Sequence of chain 27.C:
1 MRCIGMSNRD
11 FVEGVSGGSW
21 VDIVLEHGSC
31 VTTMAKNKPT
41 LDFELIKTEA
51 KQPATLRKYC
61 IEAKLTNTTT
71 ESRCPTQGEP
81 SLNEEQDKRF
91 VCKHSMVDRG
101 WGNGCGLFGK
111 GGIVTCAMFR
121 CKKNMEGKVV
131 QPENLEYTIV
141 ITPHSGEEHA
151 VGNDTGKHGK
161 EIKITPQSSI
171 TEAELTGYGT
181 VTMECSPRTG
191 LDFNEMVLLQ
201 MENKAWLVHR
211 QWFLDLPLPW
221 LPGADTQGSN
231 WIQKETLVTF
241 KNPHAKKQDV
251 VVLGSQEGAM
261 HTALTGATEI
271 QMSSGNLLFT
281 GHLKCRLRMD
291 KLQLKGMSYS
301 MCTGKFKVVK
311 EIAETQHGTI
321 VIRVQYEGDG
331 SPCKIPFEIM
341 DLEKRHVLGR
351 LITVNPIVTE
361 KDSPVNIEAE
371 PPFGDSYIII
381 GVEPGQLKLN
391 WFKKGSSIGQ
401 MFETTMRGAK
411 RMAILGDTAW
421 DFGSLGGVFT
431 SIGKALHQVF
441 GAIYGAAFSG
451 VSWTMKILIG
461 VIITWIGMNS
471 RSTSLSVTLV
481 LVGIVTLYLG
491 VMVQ

Binding-site contacts:
Ligand atom C8 contacts residue HIS149 of chain 27.C at 3.7 Å.
Ligand atom C1 contacts residue THR155 of chain 27.C at 3.8 Å.
Ligand atom O6 contacts residue LYS157 of chain 27.C at 3.2 Å (salt-bridge).
Ligand atom C1 contacts residue HIS158 of chain 27.C at 4.1 Å.
Ligand atom C2 contacts residue ASN153 of chain 27.C at 2.5 Å.
Ligand atom N2 contacts residue ASN153 of chain 27.C at 2.9 Å (h-bond).
Ligand atom O7 contacts residue TRP101 of chain 27.A at 3.8 Å.
Ligand atom C7 contacts residue GLY102 of chain 27.A at 4.1 Å.
Ligand atom O5 contacts residue HIS149 of chain 27.C at 3.5 Å.
Ligand atom C5 contacts residue ASN153 of chain 27.C at 3.7 Å.
Ligand atom N2 contacts residue HIS149 of chain 27.C at 4.2 Å.
Ligand atom O7 contacts residue GLY102 of chain 27.A at 3.0 Å (h-bond).
Ligand atom C5 contacts residue HIS149 of chain 27.C at 4.2 Å.
Ligand atom C7 contacts residue HIS149 of chain 27.C at 4.3 Å.
Ligand atom C4 contacts residue HIS149 of chain 27.C at 4.0 Å.
Ligand atom C4 contacts residue ASN153 of chain 27.C at 4.2 Å.
Ligand atom C3 contacts residue ASN153 of chain 27.C at 3.8 Å.
Ligand atom O3 contacts residue HIS149 of chain 27.C at 4.0 Å.
Ligand atom C6 contacts residue LYS157 of chain 27.C at 3.6 Å.
Ligand atom O5 contacts residue THR155 of chain 27.C at 4.5 Å.
Ligand atom O7 contacts residue ASN153 of chain 27.C at 4.5 Å.
Ligand atom C8 contacts residue ASN153 of chain 27.C at 4.0 Å.
Ligand atom C6 contacts residue HIS158 of chain 27.C at 3.7 Å.
Ligand atom C1 contacts residue ASN153 of chain 27.C at 1.4 Å.
Ligand atom O4 contacts residue LYS157 of chain 27.C at 4.5 Å.
Ligand atom O5 contacts residue ASN153 of chain 27.C at 2.4 Å (h-bond).
Ligand atom C3 contacts residue HIS149 of chain 27.C at 4.3 Å.
Ligand atom O5 contacts residue HIS158 of chain 27.C at 3.1 Å.
Ligand atom C2 contacts residue HIS149 of chain 27.C at 3.6 Å.
Ligand atom C8 contacts residue TRP101 of chain 27.A at 4.4 Å (hydrophobic).
Ligand atom C5 contacts residue LYS157 of chain 27.C at 3.9 Å.
Ligand atom C1 contacts residue HIS149 of chain 27.C at 3.4 Å.
Ligand atom C5 contacts residue HIS158 of chain 27.C at 4.0 Å.
Ligand atom C7 contacts residue ASN153 of chain 27.C at 3.6 Å.

A protein and the small-molecule ligand that binds it are described below.
Small molecule (SMILES): CC(=O)N[C@@H]1[C@@H](O)[C@H](O)[C@@H](CO)O[C@H]1O

Sequence of chain 27.A:
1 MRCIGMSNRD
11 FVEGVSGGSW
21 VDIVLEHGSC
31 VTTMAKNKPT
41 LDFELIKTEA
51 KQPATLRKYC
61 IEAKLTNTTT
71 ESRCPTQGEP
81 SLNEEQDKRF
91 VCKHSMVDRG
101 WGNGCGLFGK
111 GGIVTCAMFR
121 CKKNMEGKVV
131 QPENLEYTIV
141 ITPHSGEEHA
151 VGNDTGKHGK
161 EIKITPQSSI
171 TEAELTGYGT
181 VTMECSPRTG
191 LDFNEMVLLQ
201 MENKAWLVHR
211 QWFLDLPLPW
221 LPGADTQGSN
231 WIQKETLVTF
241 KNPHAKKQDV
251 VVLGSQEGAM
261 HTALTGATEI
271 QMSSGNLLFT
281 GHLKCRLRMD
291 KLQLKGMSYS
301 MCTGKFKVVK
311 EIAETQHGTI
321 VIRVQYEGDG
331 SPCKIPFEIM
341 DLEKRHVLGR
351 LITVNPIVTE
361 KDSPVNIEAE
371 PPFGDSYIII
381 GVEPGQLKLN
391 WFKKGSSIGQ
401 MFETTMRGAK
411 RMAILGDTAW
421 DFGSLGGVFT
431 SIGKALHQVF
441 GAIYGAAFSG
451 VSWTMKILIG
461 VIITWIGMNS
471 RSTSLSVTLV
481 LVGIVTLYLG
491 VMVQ